Sequence of chain 1.G:
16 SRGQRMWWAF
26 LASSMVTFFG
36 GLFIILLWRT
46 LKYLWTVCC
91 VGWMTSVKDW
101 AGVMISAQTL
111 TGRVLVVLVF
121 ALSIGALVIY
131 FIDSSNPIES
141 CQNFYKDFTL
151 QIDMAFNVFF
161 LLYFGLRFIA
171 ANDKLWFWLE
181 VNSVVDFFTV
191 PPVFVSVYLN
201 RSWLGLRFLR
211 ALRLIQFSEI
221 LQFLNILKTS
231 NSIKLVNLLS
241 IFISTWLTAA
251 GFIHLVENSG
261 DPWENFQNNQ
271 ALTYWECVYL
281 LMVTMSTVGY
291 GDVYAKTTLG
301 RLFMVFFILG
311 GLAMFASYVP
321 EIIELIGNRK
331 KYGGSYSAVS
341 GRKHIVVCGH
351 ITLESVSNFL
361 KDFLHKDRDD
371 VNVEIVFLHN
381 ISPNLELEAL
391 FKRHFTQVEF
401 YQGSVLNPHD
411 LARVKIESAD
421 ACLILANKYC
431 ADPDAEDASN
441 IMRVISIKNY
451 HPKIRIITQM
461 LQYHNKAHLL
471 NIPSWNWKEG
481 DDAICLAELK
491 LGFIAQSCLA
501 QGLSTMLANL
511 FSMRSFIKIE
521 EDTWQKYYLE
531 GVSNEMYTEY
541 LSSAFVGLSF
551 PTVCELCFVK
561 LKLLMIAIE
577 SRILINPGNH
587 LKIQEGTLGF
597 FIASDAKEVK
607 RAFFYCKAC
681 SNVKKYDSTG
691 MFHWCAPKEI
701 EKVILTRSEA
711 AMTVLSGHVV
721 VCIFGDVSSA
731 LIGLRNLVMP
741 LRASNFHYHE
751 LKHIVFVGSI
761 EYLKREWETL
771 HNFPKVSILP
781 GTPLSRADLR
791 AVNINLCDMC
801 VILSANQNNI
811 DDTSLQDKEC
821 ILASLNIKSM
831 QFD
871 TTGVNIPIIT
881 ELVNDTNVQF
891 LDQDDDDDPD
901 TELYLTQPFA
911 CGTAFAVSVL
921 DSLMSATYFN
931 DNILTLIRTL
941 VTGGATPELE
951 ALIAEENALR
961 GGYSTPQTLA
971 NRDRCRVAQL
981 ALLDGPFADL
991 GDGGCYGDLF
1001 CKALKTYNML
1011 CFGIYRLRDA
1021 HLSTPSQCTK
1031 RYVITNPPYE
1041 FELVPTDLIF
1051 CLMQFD

Binding-site contacts:
Ligand atom C27 contacts residue VAL97 of chain 1.G at 4.5 Å (hydrophobic).
Ligand atom C23 contacts residue TRP100 of chain 1.G at 3.7 Å (hydrophobic).
Ligand atom C21 contacts residue VAL97 of chain 1.G at 4.3 Å (hydrophobic).
Ligand atom C14 contacts residue TRP100 of chain 1.G at 4.5 Å (hydrophobic).
Ligand atom C19 contacts residue SER96 of chain 1.G at 3.6 Å.
Ligand atom C19 contacts residue TRP100 of chain 1.G at 4.4 Å (hydrophobic).
Ligand atom C15 contacts residue TRP100 of chain 1.G at 3.7 Å (hydrophobic).
Ligand atom C18 contacts residue VAL97 of chain 1.G at 3.8 Å (hydrophobic).
Ligand atom C18 contacts residue TRP100 of chain 1.G at 3.5 Å (hydrophobic).
Ligand atom C8 contacts residue TRP100 of chain 1.G at 4.1 Å (hydrophobic).
Ligand atom C20 contacts residue VAL97 of chain 1.G at 4.3 Å (hydrophobic).

The small molecule below binds the protein below.
Small molecule (SMILES): CC(C)CCC[C@@H](C)[C@H]1CC[C@H]2[C@@H]3CC=C4C[C@@H](O)CC[C@]4(C)[C@H]3CC[C@]12C